The protein below binds the small molecule below.
Small molecule (SMILES): CC(=O)N[C@@H]1[C@@H](O)[C@H](O)[C@@H](CO)O[C@H]1O

Sequence of chain 1.C:
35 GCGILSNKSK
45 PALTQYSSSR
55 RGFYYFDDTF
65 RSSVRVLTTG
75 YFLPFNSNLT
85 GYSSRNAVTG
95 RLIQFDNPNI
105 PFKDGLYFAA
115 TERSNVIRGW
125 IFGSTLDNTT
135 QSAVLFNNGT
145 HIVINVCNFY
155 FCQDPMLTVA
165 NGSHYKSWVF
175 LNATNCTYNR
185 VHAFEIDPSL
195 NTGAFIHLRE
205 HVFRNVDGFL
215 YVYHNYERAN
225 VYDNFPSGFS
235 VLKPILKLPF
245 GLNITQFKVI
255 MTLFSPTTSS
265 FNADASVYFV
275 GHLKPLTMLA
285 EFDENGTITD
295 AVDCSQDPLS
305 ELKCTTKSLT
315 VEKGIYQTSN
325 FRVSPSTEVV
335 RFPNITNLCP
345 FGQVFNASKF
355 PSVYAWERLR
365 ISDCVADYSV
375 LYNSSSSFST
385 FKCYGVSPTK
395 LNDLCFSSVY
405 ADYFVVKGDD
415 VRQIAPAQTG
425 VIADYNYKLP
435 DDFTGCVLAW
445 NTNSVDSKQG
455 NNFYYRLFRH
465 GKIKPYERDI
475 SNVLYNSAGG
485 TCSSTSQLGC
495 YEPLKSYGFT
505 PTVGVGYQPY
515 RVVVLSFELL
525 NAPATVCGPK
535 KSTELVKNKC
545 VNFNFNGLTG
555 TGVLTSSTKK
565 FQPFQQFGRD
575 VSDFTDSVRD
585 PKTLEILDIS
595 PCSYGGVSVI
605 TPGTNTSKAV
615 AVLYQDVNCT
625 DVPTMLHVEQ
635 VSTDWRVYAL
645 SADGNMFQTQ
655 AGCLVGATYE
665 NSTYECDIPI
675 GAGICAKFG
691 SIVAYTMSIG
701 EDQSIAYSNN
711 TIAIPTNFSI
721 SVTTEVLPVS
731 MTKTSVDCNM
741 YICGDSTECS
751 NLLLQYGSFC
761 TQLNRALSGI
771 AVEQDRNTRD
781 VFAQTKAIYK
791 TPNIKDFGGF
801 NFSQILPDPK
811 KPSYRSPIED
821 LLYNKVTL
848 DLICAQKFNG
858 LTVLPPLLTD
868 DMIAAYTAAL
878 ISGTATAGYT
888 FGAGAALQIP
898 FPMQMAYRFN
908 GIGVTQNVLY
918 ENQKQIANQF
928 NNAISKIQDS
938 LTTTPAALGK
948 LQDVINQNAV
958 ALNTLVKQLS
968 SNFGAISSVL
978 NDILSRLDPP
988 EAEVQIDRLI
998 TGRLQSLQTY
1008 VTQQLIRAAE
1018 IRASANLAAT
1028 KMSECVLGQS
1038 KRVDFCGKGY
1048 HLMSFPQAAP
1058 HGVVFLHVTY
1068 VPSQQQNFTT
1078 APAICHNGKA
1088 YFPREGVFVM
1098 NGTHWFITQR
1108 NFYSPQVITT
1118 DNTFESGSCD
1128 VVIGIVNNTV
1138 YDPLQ

Binding-site contacts:
Ligand atom C3 contacts residue ASN289 of chain 1.C at 3.8 Å.
Ligand atom C2 contacts residue ASN289 of chain 1.C at 2.5 Å.
Ligand atom N2 contacts residue ASN289 of chain 1.C at 2.9 Å (h-bond).
Ligand atom C1 contacts residue ASN289 of chain 1.C at 1.5 Å.
Ligand atom C8 contacts residue ASP287 of chain 1.C at 3.7 Å.
Ligand atom O7 contacts residue ASP287 of chain 1.C at 4.4 Å.
Ligand atom O5 contacts residue ASN289 of chain 1.C at 2.4 Å (h-bond).
Ligand atom C7 contacts residue ASN289 of chain 1.C at 3.7 Å.
Ligand atom C5 contacts residue ASN289 of chain 1.C at 3.7 Å.
Ligand atom C4 contacts residue ASN289 of chain 1.C at 4.3 Å.
Ligand atom O7 contacts residue ASN289 of chain 1.C at 4.1 Å.
Ligand atom C7 contacts residue ASP287 of chain 1.C at 4.2 Å.